Binding-site contacts:
Ligand atom O1 contacts residue PHE129 of chain 4.B at 3.8 Å.
Ligand atom C5B contacts residue ILE193 of chain 4.B at 3.9 Å (hydrophobic).
Ligand atom O1B contacts residue ILE109 of chain 4.B at 3.8 Å.
Ligand atom C31 contacts residue TYR111 of chain 4.B at 3.7 Å (hydrophobic).
Ligand atom C4B contacts residue ILE193 of chain 4.B at 3.8 Å (hydrophobic).
Ligand atom C4A contacts residue SER181 of chain 4.B at 3.8 Å.
Ligand atom O1B contacts residue PHE133 of chain 4.B at 3.9 Å.
Ligand atom C2B contacts residue VAL195 of chain 4.B at 3.9 Å (hydrophobic).
Ligand atom C5C contacts residue VAL195 of chain 4.B at 3.8 Å (hydrophobic).
Ligand atom C2B contacts residue TYR158 of chain 4.B at 3.5 Å (hydrophobic).
Ligand atom C4C contacts residue PHE237 of chain 4.B at 3.6 Å (hydrophobic).
Ligand atom C31 contacts residue PHE237 of chain 4.B at 3.8 Å (hydrophobic).
Ligand atom C4 contacts residue TYR111 of chain 4.B at 3.6 Å (hydrophobic).
Ligand atom N3A contacts residue ALA24 of chain 4.D at 3.9 Å.
Ligand atom C4B contacts residue TYR158 of chain 4.B at 3.8 Å (hydrophobic).
Ligand atom N2 contacts residue TYR204 of chain 4.B at 3.8 Å.
Ligand atom C6B contacts residue PHE133 of chain 4.B at 3.5 Å (hydrophobic).
Ligand atom O1 contacts residue TYR204 of chain 4.B at 3.6 Å.
Ligand atom C3B contacts residue TYR158 of chain 4.B at 3.4 Å (hydrophobic).
Ligand atom C2A contacts residue TYR158 of chain 4.B at 3.9 Å (hydrophobic).
Ligand atom C2A contacts residue ILE193 of chain 4.B at 3.9 Å (hydrophobic).
Ligand atom C3 contacts residue TYR111 of chain 4.B at 3.2 Å (hydrophobic).
Ligand atom N2 contacts residue TYR111 of chain 4.B at 3.1 Å.
Ligand atom C5 contacts residue TYR111 of chain 4.B at 3.8 Å (hydrophobic).
Ligand atom C5A contacts residue ILE156 of chain 4.B at 3.2 Å (hydrophobic).
Ligand atom C4 contacts residue PHE237 of chain 4.B at 3.1 Å (hydrophobic).
Ligand atom C4A contacts residue PRO180 of chain 4.B at 3.3 Å (hydrophobic).
Ligand atom C2C contacts residue PHE237 of chain 4.B at 3.8 Å (hydrophobic).
Ligand atom C6C contacts residue VAL198 of chain 4.B at 3.9 Å (hydrophobic).
Ligand atom C4C contacts residue VAL198 of chain 4.B at 3.8 Å (hydrophobic).
Ligand atom N3A contacts residue PRO180 of chain 4.B at 3.7 Å.
Ligand atom C3 contacts residue PHE237 of chain 4.B at 3.7 Å (hydrophobic).
Ligand atom C5A contacts residue ILE182 of chain 4.B at 3.5 Å (hydrophobic).
Ligand atom C5B contacts residue LEU240 of chain 4.B at 3.5 Å (hydrophobic).
Ligand atom C7C contacts residue TYR158 of chain 4.B at 3.8 Å (hydrophobic).
Ligand atom O1 contacts residue TYR111 of chain 4.B at 3.5 Å.
Ligand atom N3A contacts residue TYR158 of chain 4.B at 3.7 Å.
Ligand atom C4A contacts residue ILE182 of chain 4.B at 3.9 Å (hydrophobic).
Ligand atom C6C contacts residue PHE237 of chain 4.B at 3.9 Å (hydrophobic).
Ligand atom O1A contacts residue PHE135 of chain 4.B at 3.8 Å.

A protein and the small-molecule ligand that binds it are described below.
Small molecule (SMILES): Cc1cc(CCCCCCCOc2ccc(C3=NCCO3)cc2)on1

Sequence of chain 4.D:
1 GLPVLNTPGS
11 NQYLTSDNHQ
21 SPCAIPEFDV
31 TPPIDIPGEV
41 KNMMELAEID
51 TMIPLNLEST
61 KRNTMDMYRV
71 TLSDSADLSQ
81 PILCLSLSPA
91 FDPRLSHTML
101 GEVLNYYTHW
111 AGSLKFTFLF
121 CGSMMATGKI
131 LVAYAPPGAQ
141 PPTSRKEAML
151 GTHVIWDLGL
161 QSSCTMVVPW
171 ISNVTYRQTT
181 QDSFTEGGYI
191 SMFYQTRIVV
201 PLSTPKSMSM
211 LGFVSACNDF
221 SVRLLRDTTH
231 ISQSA

Sequence of chain 4.B:
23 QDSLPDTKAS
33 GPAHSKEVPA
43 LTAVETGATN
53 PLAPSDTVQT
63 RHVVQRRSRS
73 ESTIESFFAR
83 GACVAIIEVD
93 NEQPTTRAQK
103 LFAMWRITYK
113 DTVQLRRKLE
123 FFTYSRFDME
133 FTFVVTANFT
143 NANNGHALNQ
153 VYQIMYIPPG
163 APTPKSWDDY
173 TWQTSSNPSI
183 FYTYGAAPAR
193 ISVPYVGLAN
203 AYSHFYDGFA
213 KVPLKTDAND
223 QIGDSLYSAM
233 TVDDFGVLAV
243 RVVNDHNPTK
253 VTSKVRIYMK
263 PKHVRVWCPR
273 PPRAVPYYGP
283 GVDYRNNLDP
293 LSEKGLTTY

Sequence of chain 5.D:
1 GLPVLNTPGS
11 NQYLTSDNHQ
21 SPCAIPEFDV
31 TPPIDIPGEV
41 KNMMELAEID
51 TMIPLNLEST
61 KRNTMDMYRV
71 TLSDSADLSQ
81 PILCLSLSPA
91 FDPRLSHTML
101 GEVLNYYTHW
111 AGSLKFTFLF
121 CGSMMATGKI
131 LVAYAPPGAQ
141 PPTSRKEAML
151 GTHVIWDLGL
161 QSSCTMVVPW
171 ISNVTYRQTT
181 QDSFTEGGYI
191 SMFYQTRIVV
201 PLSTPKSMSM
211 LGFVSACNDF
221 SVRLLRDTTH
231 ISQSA